This small molecule binds to this protein.
Small molecule (SMILES): Nc1ccn([C@H]2C[C@H](O)[C@@H](COP(=O)(O)O)O2)c(=O)n1

Binding-site contacts:
Ligand atom C4' contacts residue DA4 of chain 10.D at 4.3 Å.
Ligand atom C2' contacts residue DA4 of chain 10.D at 3.5 Å.
Ligand atom OP1 contacts residue DA4 of chain 10.D at 2.2 Å.
Ligand atom P contacts residue DA4 of chain 10.D at 3.2 Å.
Ligand atom O3' contacts residue DA4 of chain 10.D at 4.2 Å.
Ligand atom OP2 contacts residue DA4 of chain 10.D at 3.6 Å.
Ligand atom C3' contacts residue DA4 of chain 10.D at 3.3 Å.
Ligand atom O5' contacts residue DA4 of chain 10.D at 4.0 Å.
Ligand atom C5' contacts residue DA4 of chain 10.D at 4.0 Å.